Sequence of chain 55.E:
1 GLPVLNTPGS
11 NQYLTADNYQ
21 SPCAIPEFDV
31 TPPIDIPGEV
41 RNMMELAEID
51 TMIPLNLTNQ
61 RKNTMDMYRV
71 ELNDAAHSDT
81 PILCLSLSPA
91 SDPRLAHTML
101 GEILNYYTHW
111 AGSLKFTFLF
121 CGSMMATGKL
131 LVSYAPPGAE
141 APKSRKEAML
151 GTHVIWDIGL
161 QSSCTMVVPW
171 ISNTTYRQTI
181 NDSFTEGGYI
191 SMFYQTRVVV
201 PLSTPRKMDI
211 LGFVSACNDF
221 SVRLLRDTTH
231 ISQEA

This small molecule binds to this protein.
Small molecule (SMILES): COc1ccc(OCc2ccc(COc3c(Cl)cccc3Cl)cc2)c(Cl)c1

Sequence of chain 51.B:
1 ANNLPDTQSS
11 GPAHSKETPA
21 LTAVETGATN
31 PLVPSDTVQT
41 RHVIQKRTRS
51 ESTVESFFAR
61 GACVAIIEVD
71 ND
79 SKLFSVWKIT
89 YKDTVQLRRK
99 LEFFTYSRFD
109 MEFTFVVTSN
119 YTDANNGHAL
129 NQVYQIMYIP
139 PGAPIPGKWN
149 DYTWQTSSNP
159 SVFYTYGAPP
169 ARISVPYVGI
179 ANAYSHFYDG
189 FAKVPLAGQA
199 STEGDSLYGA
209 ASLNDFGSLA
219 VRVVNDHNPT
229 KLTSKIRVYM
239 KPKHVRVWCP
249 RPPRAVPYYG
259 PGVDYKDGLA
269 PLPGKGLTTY

Binding-site contacts:
Ligand atom CL3 contacts residue LEU217 of chain 51.B at 3.8 Å.
Ligand atom C16 contacts residue TYR136 of chain 51.B at 3.8 Å (hydrophobic).
Ligand atom O1 contacts residue ILE87 of chain 51.B at 3.7 Å.
Ligand atom O1 contacts residue PHE214 of chain 51.B at 3.8 Å.
Ligand atom C21 contacts residue HIS184 of chain 51.B at 3.6 Å.
Ligand atom C17 contacts residue ALA24 of chain 55.E at 3.7 Å (hydrophobic).
Ligand atom C3 contacts residue MET109 of chain 51.B at 3.7 Å (hydrophobic).
Ligand atom C12 contacts residue ILE87 of chain 51.B at 3.8 Å (hydrophobic).
Ligand atom O2 contacts residue VAL173 of chain 51.B at 3.4 Å.
Ligand atom C1 contacts residue TYR182 of chain 51.B at 3.8 Å (hydrophobic).
Ligand atom CL2 contacts residue ALA24 of chain 55.E at 3.5 Å.
Ligand atom C4 contacts residue MET109 of chain 51.B at 3.8 Å (hydrophobic).
Ligand atom C21 contacts residue TYR182 of chain 51.B at 3.8 Å (hydrophobic).
Ligand atom C9 contacts residue PHE214 of chain 51.B at 3.7 Å (hydrophobic).
Ligand atom C12 contacts residue PHE111 of chain 51.B at 3.8 Å (hydrophobic).
Ligand atom CL2 contacts residue ILE25 of chain 55.E at 3.4 Å.
Ligand atom C16 contacts residue ALA24 of chain 55.E at 3.8 Å (hydrophobic).
Ligand atom C7 contacts residue PHE214 of chain 51.B at 3.5 Å (hydrophobic).
Ligand atom C8 contacts residue MET109 of chain 51.B at 3.4 Å (hydrophobic).
Ligand atom CL3 contacts residue PHE111 of chain 51.B at 3.8 Å.
Ligand atom C13 contacts residue MET109 of chain 51.B at 3.4 Å (hydrophobic).
Ligand atom C11 contacts residue ILE87 of chain 51.B at 3.8 Å (hydrophobic).
Ligand atom C14 contacts residue TYR136 of chain 51.B at 3.5 Å (hydrophobic).
Ligand atom C10 contacts residue TYR136 of chain 51.B at 3.5 Å (hydrophobic).
Ligand atom C13 contacts residue ILE87 of chain 51.B at 3.7 Å (hydrophobic).
Ligand atom O1 contacts residue MET109 of chain 51.B at 3.7 Å.
Ligand atom C13 contacts residue PHE111 of chain 51.B at 3.7 Å (hydrophobic).
Ligand atom C21 contacts residue SER105 of chain 51.B at 3.8 Å.
Ligand atom C20 contacts residue ILE171 of chain 51.B at 3.8 Å (hydrophobic).
Ligand atom C6 contacts residue TYR89 of chain 51.B at 3.7 Å (hydrophobic).
Ligand atom O3 contacts residue TYR89 of chain 51.B at 3.6 Å.
Ligand atom C9 contacts residue VAL176 of chain 51.B at 3.6 Å (hydrophobic).
Ligand atom C20 contacts residue LEU217 of chain 51.B at 3.8 Å (hydrophobic).
Ligand atom CL2 contacts residue TYR136 of chain 51.B at 3.6 Å.
Ligand atom O3 contacts residue PHE107 of chain 51.B at 3.6 Å.
Ligand atom C17 contacts residue TYR136 of chain 51.B at 3.7 Å (hydrophobic).
Ligand atom C19 contacts residue LEU217 of chain 51.B at 3.8 Å (hydrophobic).
Ligand atom C5 contacts residue TYR89 of chain 51.B at 3.5 Å (hydrophobic).
Ligand atom C7 contacts residue MET109 of chain 51.B at 3.3 Å (hydrophobic).
Ligand atom C2 contacts residue PHE214 of chain 51.B at 3.6 Å (hydrophobic).